Sequence of chain 1.D:
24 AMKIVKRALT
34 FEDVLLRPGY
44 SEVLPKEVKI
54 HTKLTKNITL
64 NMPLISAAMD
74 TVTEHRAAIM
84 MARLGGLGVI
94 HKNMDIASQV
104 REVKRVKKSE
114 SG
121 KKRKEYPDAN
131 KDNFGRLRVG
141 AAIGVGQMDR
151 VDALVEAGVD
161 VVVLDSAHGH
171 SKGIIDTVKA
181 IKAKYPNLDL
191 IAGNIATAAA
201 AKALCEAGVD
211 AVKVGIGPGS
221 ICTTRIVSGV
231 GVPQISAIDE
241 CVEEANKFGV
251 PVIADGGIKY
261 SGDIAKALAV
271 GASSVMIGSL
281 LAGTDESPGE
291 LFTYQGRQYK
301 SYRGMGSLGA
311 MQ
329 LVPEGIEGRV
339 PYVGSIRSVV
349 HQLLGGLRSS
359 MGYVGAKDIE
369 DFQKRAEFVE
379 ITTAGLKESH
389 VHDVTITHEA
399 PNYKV

Sequence of chain 1.A:
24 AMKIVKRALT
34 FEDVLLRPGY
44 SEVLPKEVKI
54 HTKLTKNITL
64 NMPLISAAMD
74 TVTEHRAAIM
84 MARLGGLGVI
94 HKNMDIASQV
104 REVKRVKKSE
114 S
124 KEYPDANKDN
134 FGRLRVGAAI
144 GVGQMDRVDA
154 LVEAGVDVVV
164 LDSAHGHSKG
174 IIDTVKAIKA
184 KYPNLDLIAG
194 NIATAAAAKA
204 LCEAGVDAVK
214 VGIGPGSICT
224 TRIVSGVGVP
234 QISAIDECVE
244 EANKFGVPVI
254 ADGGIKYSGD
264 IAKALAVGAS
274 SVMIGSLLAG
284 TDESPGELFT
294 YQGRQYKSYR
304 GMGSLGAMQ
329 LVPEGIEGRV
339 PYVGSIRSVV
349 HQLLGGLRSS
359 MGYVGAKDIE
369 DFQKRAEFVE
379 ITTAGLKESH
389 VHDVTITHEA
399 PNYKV

The protein below binds the small molecule below.
Small molecule (SMILES): C=C(C)c1cccc(C(C)(C)NC(=O)Nc2ccc(Cl)c(N[C@H]3O[C@H](CO)[C@@H](O)[C@H]3O)c2)c1

Binding-site contacts:
Ligand atom C18 contacts residue TYR361 of chain 1.D at 3.6 Å (hydrophobic).
Ligand atom C26 contacts residue SER166 of chain 1.A at 3.7 Å.
Ligand atom CL contacts residue HIS168 of chain 1.A at 3.7 Å.
Ligand atom C18 contacts residue GLU332 of chain 1.A at 3.8 Å.
Ligand atom C13 contacts residue VAL330 of chain 1.A at 3.8 Å (hydrophobic).
Ligand atom C6 contacts residue ALA167 of chain 1.A at 3.8 Å (hydrophobic).
Ligand atom C4 contacts residue GLY306 of chain 1.A at 3.8 Å.
Ligand atom C17 contacts residue GLU332 of chain 1.A at 3.8 Å.
Ligand atom C25 contacts residue SER166 of chain 1.A at 3.4 Å.
Ligand atom C7 contacts residue ALA167 of chain 1.A at 3.8 Å (hydrophobic).
Ligand atom C8 contacts residue GLU332 of chain 1.A at 3.9 Å.
Ligand atom C8 contacts residue IMP1 of chain 1.I at 3.2 Å.
Ligand atom N3 contacts residue GLU332 of chain 1.A at 3.1 Å (salt-bridge).
Ligand atom C3 contacts residue MET305 of chain 1.A at 3.8 Å (hydrophobic).
Ligand atom N4 contacts residue GLU332 of chain 1.A at 2.9 Å (salt-bridge).
Ligand atom C7 contacts residue IMP1 of chain 1.I at 3.3 Å.
Ligand atom C17 contacts residue ALA167 of chain 1.A at 3.8 Å (hydrophobic).
Ligand atom C2 contacts residue GLY306 of chain 1.A at 3.4 Å.
Ligand atom C19 contacts residue SER357 of chain 1.D at 3.7 Å.
Ligand atom C29 contacts residue GLY173 of chain 1.A at 3.6 Å.
Ligand atom O6 contacts residue GLY173 of chain 1.A at 3.1 Å (h-bond).
Ligand atom C5 contacts residue ALA167 of chain 1.A at 3.9 Å (hydrophobic).
Ligand atom C18 contacts residue SER357 of chain 1.D at 3.8 Å.
Ligand atom O2 contacts residue ALA167 of chain 1.A at 3.9 Å.
Ligand atom C3 contacts residue GLY306 of chain 1.A at 3.6 Å.
Ligand atom C13 contacts residue GLY306 of chain 1.A at 3.4 Å.
Ligand atom C12 contacts residue MET311 of chain 1.A at 3.7 Å (hydrophobic).
Ligand atom C1 contacts residue GLY306 of chain 1.A at 3.6 Å.
Ligand atom C10 contacts residue ALA167 of chain 1.A at 3.7 Å (hydrophobic).
Ligand atom O5 contacts residue VAL145 of chain 1.A at 3.1 Å.
Ligand atom C8 contacts residue ALA167 of chain 1.A at 3.7 Å (hydrophobic).
Ligand atom O6 contacts residue SER171 of chain 1.A at 3.8 Å.
Ligand atom CL contacts residue GLY360 of chain 1.D at 3.1 Å.
Ligand atom C13 contacts residue GLU332 of chain 1.A at 3.5 Å.
Ligand atom N4 contacts residue ALA167 of chain 1.A at 3.6 Å.
Ligand atom C6 contacts residue GLY306 of chain 1.A at 3.9 Å.
Ligand atom C8 contacts residue THR224 of chain 1.A at 3.5 Å.
Ligand atom C10 contacts residue GLU332 of chain 1.A at 3.5 Å.
Ligand atom C9 contacts residue IMP1 of chain 1.I at 3.2 Å.
Ligand atom C29 contacts residue SER171 of chain 1.A at 3.1 Å.